Binding-site contacts:
Ligand atom C3 contacts residue ASN157 of chain 1.E at 3.8 Å.
Ligand atom C8 contacts residue ASN157 of chain 1.E at 4.5 Å.
Ligand atom C5 contacts residue ASN157 of chain 1.E at 3.7 Å.
Ligand atom O5 contacts residue ASN157 of chain 1.E at 2.4 Å (h-bond).
Ligand atom C7 contacts residue ASN157 of chain 1.E at 3.4 Å.
Ligand atom N2 contacts residue ASN157 of chain 1.E at 2.8 Å (h-bond).
Ligand atom C4 contacts residue ASN157 of chain 1.E at 4.2 Å.
Ligand atom C1 contacts residue ASN157 of chain 1.E at 1.4 Å.
Ligand atom O7 contacts residue ASN157 of chain 1.E at 3.6 Å.
Ligand atom C2 contacts residue ASN157 of chain 1.E at 2.4 Å.

Sequence of chain 1.E:
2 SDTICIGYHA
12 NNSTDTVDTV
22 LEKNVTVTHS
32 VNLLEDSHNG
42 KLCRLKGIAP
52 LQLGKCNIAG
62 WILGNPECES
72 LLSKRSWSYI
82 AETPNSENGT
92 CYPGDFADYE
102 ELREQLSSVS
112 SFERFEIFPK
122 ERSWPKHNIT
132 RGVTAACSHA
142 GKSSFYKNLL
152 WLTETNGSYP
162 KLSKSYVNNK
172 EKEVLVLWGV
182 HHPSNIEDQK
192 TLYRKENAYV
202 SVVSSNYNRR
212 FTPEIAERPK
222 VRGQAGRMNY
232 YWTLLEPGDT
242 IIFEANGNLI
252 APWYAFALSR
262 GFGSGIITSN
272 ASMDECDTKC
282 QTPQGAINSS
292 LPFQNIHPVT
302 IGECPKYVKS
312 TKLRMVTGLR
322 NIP

The small molecule below binds the protein below.
Small molecule (SMILES): CC(=O)N[C@@H]1[C@@H](O)[C@H](O)[C@@H](CO)O[C@H]1O